Sequence of chain 1.A:
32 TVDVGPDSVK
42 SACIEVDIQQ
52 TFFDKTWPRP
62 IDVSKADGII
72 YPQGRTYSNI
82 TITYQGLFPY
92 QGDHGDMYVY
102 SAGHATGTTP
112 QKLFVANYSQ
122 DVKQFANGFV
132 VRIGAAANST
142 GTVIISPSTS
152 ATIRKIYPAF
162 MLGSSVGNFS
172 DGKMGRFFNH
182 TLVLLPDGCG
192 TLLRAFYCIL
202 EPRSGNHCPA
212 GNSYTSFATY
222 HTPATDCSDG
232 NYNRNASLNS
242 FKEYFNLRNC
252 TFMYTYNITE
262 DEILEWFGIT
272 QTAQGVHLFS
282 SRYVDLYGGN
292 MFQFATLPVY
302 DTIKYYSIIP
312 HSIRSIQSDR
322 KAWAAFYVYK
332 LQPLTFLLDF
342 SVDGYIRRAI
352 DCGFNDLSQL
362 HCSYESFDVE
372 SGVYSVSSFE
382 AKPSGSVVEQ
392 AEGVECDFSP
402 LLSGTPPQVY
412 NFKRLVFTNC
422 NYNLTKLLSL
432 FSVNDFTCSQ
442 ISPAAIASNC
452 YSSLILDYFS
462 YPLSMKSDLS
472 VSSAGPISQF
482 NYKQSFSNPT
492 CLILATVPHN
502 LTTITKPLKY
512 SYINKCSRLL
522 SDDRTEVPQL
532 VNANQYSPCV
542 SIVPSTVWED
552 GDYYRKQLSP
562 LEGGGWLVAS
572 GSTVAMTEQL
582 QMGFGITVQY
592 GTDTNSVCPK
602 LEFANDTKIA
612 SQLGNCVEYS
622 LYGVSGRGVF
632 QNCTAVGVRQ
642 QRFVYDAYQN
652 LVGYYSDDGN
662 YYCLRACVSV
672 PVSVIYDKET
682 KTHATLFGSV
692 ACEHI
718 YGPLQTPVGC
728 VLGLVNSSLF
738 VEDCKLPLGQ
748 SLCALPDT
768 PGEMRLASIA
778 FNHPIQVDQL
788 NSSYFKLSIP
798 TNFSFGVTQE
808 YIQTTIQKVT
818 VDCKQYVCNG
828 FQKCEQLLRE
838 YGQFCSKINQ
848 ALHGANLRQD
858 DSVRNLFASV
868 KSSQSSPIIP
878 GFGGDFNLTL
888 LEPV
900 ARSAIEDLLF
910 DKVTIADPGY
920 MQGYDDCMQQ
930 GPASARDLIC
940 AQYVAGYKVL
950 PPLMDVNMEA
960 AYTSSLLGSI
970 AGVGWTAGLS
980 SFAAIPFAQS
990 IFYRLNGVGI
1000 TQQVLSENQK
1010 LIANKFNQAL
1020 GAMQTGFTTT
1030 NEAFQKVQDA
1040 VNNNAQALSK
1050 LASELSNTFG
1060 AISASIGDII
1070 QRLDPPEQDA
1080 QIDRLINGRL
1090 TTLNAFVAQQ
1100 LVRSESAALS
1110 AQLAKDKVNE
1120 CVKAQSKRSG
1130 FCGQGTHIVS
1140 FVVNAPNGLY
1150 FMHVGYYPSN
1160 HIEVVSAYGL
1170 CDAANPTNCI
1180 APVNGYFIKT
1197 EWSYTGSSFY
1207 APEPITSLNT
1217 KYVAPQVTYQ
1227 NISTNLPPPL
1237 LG

Binding-site contacts:
Ligand atom C1 contacts residue ASN501 of chain 1.A at 1.5 Å.
Ligand atom N2 contacts residue ASN501 of chain 1.A at 2.9 Å (h-bond).
Ligand atom C7 contacts residue ASN501 of chain 1.A at 3.4 Å.
Ligand atom C4 contacts residue ASN501 of chain 1.A at 4.3 Å.
Ligand atom C8 contacts residue ASN501 of chain 1.A at 3.7 Å.
Ligand atom C8 contacts residue HIS500 of chain 1.A at 4.0 Å.
Ligand atom C3 contacts residue ASN501 of chain 1.A at 3.8 Å.
Ligand atom C2 contacts residue ASN501 of chain 1.A at 2.5 Å.
Ligand atom C5 contacts residue ASN501 of chain 1.A at 3.7 Å.
Ligand atom O7 contacts residue ASN501 of chain 1.A at 3.5 Å (h-bond).
Ligand atom O5 contacts residue ASN501 of chain 1.A at 2.4 Å (h-bond).

This protein binds this small molecule.
Small molecule (SMILES): CC(=O)N[C@@H]1[C@@H](O)[C@H](O)[C@@H](CO)O[C@H]1O